Binding-site contacts:
Ligand atom C8 contacts residue ASN328 of chain 1.A at 3.9 Å.
Ligand atom C7 contacts residue ILE329 of chain 1.A at 3.8 Å (hydrophobic).
Ligand atom C1 contacts residue ASN328 of chain 1.A at 1.4 Å.
Ligand atom C2 contacts residue ASN328 of chain 1.A at 2.5 Å.
Ligand atom C4 contacts residue ASN328 of chain 1.A at 4.3 Å.
Ligand atom C8 contacts residue PRO327 of chain 1.A at 3.6 Å (hydrophobic).
Ligand atom N2 contacts residue ASN328 of chain 1.A at 3.0 Å (h-bond).
Ligand atom O7 contacts residue ASN328 of chain 1.A at 3.0 Å (h-bond).
Ligand atom C3 contacts residue ASN328 of chain 1.A at 3.8 Å.
Ligand atom O7 contacts residue ILE329 of chain 1.A at 3.2 Å.
Ligand atom C5 contacts residue ASN328 of chain 1.A at 3.7 Å.
Ligand atom O5 contacts residue ASN328 of chain 1.A at 2.4 Å (h-bond).
Ligand atom C8 contacts residue ILE329 of chain 1.A at 3.7 Å (hydrophobic).
Ligand atom C7 contacts residue ASN328 of chain 1.A at 3.6 Å.

Sequence of chain 1.A:
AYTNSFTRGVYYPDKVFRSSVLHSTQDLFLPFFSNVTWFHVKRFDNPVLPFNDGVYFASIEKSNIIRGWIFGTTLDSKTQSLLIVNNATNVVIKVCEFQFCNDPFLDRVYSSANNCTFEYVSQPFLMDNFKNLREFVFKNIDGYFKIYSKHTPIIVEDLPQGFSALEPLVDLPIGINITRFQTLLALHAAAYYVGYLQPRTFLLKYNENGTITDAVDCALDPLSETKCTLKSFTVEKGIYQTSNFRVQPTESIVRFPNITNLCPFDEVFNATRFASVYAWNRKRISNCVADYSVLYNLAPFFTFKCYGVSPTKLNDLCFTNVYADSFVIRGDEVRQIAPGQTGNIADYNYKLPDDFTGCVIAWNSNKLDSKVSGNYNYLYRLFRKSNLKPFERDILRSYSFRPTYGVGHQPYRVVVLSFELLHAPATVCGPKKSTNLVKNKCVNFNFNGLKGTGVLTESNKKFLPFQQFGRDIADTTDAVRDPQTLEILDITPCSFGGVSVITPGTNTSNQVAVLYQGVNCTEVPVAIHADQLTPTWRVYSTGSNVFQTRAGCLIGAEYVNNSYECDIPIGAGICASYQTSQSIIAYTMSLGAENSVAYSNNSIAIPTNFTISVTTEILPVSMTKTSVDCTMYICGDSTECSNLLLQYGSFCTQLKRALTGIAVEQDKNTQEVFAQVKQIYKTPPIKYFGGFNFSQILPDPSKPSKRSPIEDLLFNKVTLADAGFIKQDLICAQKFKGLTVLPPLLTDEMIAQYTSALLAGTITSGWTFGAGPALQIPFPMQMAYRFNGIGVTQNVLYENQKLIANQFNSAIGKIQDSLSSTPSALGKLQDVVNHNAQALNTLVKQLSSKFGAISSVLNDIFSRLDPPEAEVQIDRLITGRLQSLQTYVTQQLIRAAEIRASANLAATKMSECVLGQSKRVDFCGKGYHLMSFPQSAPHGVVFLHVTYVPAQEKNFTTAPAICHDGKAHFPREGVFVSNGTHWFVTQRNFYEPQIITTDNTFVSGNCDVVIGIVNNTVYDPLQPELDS

A small-molecule ligand and the protein it binds are described below.
Small molecule (SMILES): CC(=O)N[C@@H]1[C@@H](O)[C@H](O)[C@@H](CO)O[C@H]1O